Sequence of chain 1.B:
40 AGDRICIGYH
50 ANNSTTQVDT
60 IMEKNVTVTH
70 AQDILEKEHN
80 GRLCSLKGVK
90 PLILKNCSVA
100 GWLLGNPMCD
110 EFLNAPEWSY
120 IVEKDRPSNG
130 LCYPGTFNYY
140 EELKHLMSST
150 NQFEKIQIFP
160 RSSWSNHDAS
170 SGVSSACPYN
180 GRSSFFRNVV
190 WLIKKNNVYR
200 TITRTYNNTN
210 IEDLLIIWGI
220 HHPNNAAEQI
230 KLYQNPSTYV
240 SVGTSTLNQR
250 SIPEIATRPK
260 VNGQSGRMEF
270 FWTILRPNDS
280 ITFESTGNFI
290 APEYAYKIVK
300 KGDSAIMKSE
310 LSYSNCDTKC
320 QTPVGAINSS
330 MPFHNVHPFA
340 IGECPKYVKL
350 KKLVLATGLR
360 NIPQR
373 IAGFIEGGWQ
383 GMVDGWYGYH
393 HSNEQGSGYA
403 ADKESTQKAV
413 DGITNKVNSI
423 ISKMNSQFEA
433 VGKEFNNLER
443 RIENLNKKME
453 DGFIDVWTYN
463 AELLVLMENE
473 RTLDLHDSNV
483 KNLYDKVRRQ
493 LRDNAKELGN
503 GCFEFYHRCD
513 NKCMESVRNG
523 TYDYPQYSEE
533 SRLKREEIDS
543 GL

Binding-site contacts:
Ligand atom C8 contacts residue ILE326 of chain 1.B at 4.3 Å (hydrophobic).
Ligand atom C8 contacts residue ASN79 of chain 1.B at 4.0 Å.
Ligand atom N2 contacts residue ASN327 of chain 1.B at 2.9 Å (h-bond).
Ligand atom C8 contacts residue ASN327 of chain 1.B at 4.4 Å.
Ligand atom O7 contacts residue GLU77 of chain 1.B at 3.5 Å.
Ligand atom C7 contacts residue ASN327 of chain 1.B at 3.8 Å.
Ligand atom C4 contacts residue ASN327 of chain 1.B at 4.2 Å.
Ligand atom O5 contacts residue ASN327 of chain 1.B at 2.4 Å (h-bond).
Ligand atom C3 contacts residue ASN327 of chain 1.B at 3.8 Å.
Ligand atom C1 contacts residue ASN327 of chain 1.B at 1.4 Å.
Ligand atom C5 contacts residue ASN327 of chain 1.B at 3.7 Å.
Ligand atom O7 contacts residue ASN327 of chain 1.B at 4.2 Å.
Ligand atom C8 contacts residue HIS78 of chain 1.B at 3.6 Å.
Ligand atom C7 contacts residue GLU77 of chain 1.B at 4.2 Å.
Ligand atom C2 contacts residue ASN327 of chain 1.B at 2.4 Å.
Ligand atom C8 contacts residue GLU77 of chain 1.B at 3.7 Å.
Ligand atom C8 contacts residue ALA325 of chain 1.B at 3.8 Å (hydrophobic).

This small molecule binds to this protein.
Small molecule (SMILES): CC(=O)N[C@@H]1[C@@H](O)[C@H](O)[C@@H](CO)O[C@H]1O